Binding-site contacts:
Ligand atom OP2 contacts residue GLY82 of chain 1.OC at 4.3 Å.
Ligand atom O2' contacts residue MG1 of chain 1.ZRC at 3.8 Å.

A protein and the small-molecule ligand that binds it are described below.
Small molecule (SMILES): Nc1nc(=O)c2ncn([C@@H]3O[C@H](CO[P](=O)(O)O[C@H]4[C@@H](O)[C@H](n5ccc(=O)[nH]c5=O)O[C@@H]4CO[P](=O)(O)O[C@H]4[C@@H](O)[C@H](n5cnc6c(N)ncnc65)O[C@@H]4CO[P](=O)(O)O[C@H]4[C@@H](O)[C@H](n5cnc6c(N)ncnc65)O[C@@H]4CO[P](=O)(O)O[C@H]4[C@@H](O)[C@H](n5cnc6c(N)ncnc65)O[C@@H]4COP(=O)=O)[C@@H](O)[C@H]3O)c2[nH]1

Sequence of chain 1.OC:
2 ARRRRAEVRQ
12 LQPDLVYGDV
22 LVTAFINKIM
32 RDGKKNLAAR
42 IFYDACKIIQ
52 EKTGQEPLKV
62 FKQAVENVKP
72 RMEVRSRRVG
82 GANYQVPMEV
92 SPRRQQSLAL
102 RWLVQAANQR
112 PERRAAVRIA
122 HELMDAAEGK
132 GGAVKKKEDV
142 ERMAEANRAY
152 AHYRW